This protein binds this small molecule.
Small molecule (SMILES): CC(=O)N[C@H]1[C@H](O[C@H]2[C@H](O)[C@@H](NC(C)=O)CO[C@@H]2CO)O[C@H](CO)[C@@H](O[C@@H]2O[C@H](CO[C@H]3O[C@H](CO[C@H]4O[C@H](CO)[C@@H](O)[C@H](O)[C@@H]4O)[C@@H](O)[C@H](O[C@H]4O[C@H](CO)[C@@H](O)[C@H](O)[C@@H]4O)[C@@H]3O)[C@@H](O)[C@H](O[C@H]3O[C@H](CO)[C@@H](O)[C@H](O)[C@@H]3O)[C@@H]2O)[C@@H]1O

Sequence of chain 1.A:
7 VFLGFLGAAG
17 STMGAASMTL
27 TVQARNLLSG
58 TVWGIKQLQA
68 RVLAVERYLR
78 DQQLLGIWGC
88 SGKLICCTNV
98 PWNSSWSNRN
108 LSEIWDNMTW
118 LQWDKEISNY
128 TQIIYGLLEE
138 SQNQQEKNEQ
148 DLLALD

Sequence of chain 1.D:
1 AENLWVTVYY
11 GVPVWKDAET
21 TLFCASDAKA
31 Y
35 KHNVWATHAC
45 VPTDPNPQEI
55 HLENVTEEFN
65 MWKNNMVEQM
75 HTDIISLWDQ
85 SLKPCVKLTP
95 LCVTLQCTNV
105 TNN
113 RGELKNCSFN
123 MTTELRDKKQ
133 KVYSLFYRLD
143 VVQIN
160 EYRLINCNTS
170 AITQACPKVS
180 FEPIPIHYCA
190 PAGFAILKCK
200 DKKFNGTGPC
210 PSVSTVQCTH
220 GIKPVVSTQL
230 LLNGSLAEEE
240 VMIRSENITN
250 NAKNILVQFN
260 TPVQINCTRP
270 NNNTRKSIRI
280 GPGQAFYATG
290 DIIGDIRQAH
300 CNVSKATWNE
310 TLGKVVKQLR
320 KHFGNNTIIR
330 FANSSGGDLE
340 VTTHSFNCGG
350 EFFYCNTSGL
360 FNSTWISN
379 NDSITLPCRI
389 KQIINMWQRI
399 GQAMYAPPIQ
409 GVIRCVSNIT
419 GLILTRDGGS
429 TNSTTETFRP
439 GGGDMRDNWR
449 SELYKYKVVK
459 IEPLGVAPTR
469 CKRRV

Sequence of chain 1.C:
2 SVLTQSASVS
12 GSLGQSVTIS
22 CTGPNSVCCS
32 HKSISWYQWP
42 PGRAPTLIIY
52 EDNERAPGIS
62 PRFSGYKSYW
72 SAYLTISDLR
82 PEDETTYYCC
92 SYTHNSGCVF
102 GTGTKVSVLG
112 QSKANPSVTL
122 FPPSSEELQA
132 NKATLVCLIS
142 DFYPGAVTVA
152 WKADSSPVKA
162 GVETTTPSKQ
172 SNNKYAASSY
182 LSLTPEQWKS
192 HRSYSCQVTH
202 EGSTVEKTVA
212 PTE

Sequence of chain 1.B:
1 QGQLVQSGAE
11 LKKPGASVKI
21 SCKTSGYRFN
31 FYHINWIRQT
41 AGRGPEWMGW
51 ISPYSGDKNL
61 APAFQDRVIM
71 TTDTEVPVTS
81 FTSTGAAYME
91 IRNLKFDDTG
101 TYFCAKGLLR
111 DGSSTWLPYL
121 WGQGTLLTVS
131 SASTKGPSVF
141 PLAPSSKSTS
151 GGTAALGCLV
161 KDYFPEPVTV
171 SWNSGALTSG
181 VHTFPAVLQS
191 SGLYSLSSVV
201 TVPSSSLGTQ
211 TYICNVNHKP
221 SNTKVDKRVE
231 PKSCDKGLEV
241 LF

Binding-site contacts:
Ligand atom N2 contacts residue ASN58 of chain 1.D at 2.9 Å (h-bond).
Ligand atom O5 contacts residue ASN96 of chain 1.C at 2.9 Å (h-bond).
Ligand atom O6 contacts residue ASP111 of chain 1.B at 2.9 Å (salt-bridge).
Ligand atom O3 contacts residue HIS33 of chain 1.B at 3.5 Å (h-bond).
Ligand atom O2 contacts residue GLY112 of chain 1.B at 2.9 Å (h-bond).
Ligand atom O7 contacts residue ASN58 of chain 1.D at 2.9 Å (h-bond).
Ligand atom C6 contacts residue ASN30 of chain 1.B at 3.2 Å.
Ligand atom O6 contacts residue ASP111 of chain 1.B at 2.6 Å (salt-bridge).
Ligand atom O6 contacts residue LYS58 of chain 1.B at 3.1 Å (salt-bridge).
Ligand atom O6 contacts residue ARG110 of chain 1.B at 3.1 Å.
Ligand atom O2 contacts residue ASN96 of chain 1.C at 3.0 Å (h-bond).
Ligand atom O4 contacts residue ARG110 of chain 1.B at 3.3 Å (salt-bridge).
Ligand atom C4 contacts residue ARG110 of chain 1.B at 3.5 Å.
Ligand atom O7 contacts residue SER52 of chain 1.B at 3.0 Å (h-bond).
Ligand atom O5 contacts residue ASN59 of chain 1.B at 2.9 Å (h-bond).
Ligand atom C4 contacts residue ASP57 of chain 1.B at 3.3 Å.
Ligand atom O6 contacts residue ASN30 of chain 1.B at 3.5 Å (h-bond).
Ligand atom O7 contacts residue HIS33 of chain 1.B at 3.1 Å (h-bond).
Ligand atom C3 contacts residue ARG110 of chain 1.B at 3.4 Å.
Ligand atom C7 contacts residue SER17 of chain 1.A at 3.1 Å.
Ligand atom C5 contacts residue GLY112 of chain 1.B at 3.4 Å.
Ligand atom C2 contacts residue ASN58 of chain 1.D at 2.5 Å.
Ligand atom C8 contacts residue ARG110 of chain 1.B at 3.3 Å.
Ligand atom C7 contacts residue HIS33 of chain 1.B at 3.2 Å.
Ligand atom O6 contacts residue ASN96 of chain 1.C at 3.1 Å (h-bond).
Ligand atom C2 contacts residue GLY112 of chain 1.B at 3.4 Å.
Ligand atom O7 contacts residue SER17 of chain 1.A at 2.5 Å (h-bond).
Ligand atom C5 contacts residue ARG110 of chain 1.B at 3.2 Å.
Ligand atom C1 contacts residue ASN58 of chain 1.D at 1.4 Å.
Ligand atom C6 contacts residue ASN96 of chain 1.C at 3.3 Å.
Ligand atom C7 contacts residue ASN58 of chain 1.D at 3.1 Å.
Ligand atom C8 contacts residue SER17 of chain 1.A at 3.3 Å.
Ligand atom O6 contacts residue PHE31 of chain 1.B at 3.1 Å.
Ligand atom O5 contacts residue ARG110 of chain 1.B at 3.4 Å (salt-bridge).
Ligand atom C1 contacts residue ASN96 of chain 1.C at 3.4 Å.
Ligand atom O2 contacts residue THR115 of chain 1.B at 3.2 Å.
Ligand atom O5 contacts residue ASN58 of chain 1.D at 2.3 Å (h-bond).
Ligand atom C6 contacts residue ASP111 of chain 1.B at 3.2 Å.
Ligand atom C2 contacts residue ASN96 of chain 1.C at 3.3 Å.
Ligand atom O4 contacts residue ASP57 of chain 1.B at 2.4 Å (salt-bridge).